Sequence of chain 1.C:
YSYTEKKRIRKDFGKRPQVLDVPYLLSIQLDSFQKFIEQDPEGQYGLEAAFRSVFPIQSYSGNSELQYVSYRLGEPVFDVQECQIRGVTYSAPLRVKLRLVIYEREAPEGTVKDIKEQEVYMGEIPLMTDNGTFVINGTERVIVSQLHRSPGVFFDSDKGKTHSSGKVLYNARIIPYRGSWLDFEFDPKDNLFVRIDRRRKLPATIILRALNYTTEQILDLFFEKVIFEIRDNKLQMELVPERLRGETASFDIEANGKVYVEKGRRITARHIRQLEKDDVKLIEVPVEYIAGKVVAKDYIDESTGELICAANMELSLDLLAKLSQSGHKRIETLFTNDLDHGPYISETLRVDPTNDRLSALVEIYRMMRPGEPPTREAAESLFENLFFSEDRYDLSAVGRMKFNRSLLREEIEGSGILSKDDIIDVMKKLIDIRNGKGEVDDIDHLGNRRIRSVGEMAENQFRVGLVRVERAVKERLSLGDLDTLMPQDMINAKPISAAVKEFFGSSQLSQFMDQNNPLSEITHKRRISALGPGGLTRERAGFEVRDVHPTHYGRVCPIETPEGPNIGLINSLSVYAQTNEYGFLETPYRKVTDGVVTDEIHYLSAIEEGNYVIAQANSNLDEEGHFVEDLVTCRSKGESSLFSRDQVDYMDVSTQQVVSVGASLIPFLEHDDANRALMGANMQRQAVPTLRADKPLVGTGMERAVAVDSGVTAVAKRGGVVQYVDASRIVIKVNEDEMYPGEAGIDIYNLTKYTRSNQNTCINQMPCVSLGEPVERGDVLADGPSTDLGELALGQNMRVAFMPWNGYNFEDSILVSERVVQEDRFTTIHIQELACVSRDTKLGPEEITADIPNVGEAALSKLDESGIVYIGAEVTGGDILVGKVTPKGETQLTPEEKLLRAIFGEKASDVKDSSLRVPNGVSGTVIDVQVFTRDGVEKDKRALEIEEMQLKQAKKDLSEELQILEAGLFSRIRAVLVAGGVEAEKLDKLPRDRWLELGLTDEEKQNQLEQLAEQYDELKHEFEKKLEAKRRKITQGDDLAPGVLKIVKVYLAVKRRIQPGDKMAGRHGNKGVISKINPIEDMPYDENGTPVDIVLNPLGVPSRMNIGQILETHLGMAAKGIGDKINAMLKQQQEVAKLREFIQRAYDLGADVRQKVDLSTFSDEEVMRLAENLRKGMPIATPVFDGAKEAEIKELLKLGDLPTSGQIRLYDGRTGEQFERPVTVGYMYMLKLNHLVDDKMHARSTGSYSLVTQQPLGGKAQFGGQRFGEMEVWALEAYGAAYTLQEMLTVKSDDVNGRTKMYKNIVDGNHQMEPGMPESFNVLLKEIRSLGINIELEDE

A small-molecule ligand and the protein it binds are described below.
Small molecule (SMILES): CO[C@H]1/C=C/O[C@@]2(C)Oc3c(C)c(O)c4c(c3C2=O)C2=Nc3c(OCc5ccc(CN6CCOCC6)cc5)cc(N5CCN(CC(C)C)CC5)cc3OC2C(NC(=O)/C(C)=C\C=C\[C@H](C)[C@H](O)[C@@H](C)[C@@H](O)[C@@H](C)[C@H](OC(C)=O)[C@@H]1C)C4=O

Binding-site contacts:
Ligand atom O19 contacts residue HIS526 of chain 1.C at 3.1 Å (h-bond).
Ligand atom O41 contacts residue GLN513 of chain 1.C at 3.5 Å (h-bond).
Ligand atom C01 contacts residue SER531 of chain 1.C at 3.9 Å.
Ligand atom C81 contacts residue ILE572 of chain 1.C at 3.7 Å (hydrophobic).
Ligand atom C27 contacts residue ARG529 of chain 1.C at 3.5 Å.
Ligand atom O34 contacts residue PHE514 of chain 1.C at 3.5 Å (h-bond).
Ligand atom O04 contacts residue GLN510 of chain 1.C at 3.6 Å.
Ligand atom O08 contacts residue GLN510 of chain 1.C at 3.6 Å.
Ligand atom O26 contacts residue ARG529 of chain 1.C at 3.1 Å (salt-bridge).
Ligand atom C35 contacts residue GLN513 of chain 1.C at 3.5 Å.
Ligand atom C27 contacts residue ARG687 of chain 1.C at 3.3 Å.
Ligand atom C01 contacts residue GLN510 of chain 1.C at 3.7 Å.
Ligand atom C24 contacts residue ARG687 of chain 1.C at 3.8 Å.
Ligand atom C01 contacts residue LEU533 of chain 1.C at 3.5 Å (hydrophobic).
Ligand atom C38 contacts residue ARG540 of chain 1.C at 3.7 Å.
Ligand atom C78 contacts residue ASN568 of chain 1.C at 3.9 Å.
Ligand atom C23 contacts residue ARG687 of chain 1.C at 3.3 Å.
Ligand atom C29 contacts residue PHE514 of chain 1.C at 3.2 Å (hydrophobic).
Ligand atom O16 contacts residue HIS526 of chain 1.C at 4.0 Å.
Ligand atom C02 contacts residue LEU533 of chain 1.C at 3.9 Å (hydrophobic).
Ligand atom O36 contacts residue GLN513 of chain 1.C at 3.7 Å.
Ligand atom C33 contacts residue PHE514 of chain 1.C at 3.6 Å (hydrophobic).
Ligand atom C01 contacts residue GLY534 of chain 1.C at 3.5 Å.
Ligand atom C02 contacts residue GLN510 of chain 1.C at 4.0 Å.
Ligand atom C38 contacts residue GLN510 of chain 1.C at 3.8 Å.
Ligand atom O16 contacts residue PHE514 of chain 1.C at 2.9 Å (h-bond).
Ligand atom C40 contacts residue GLN513 of chain 1.C at 3.5 Å.
Ligand atom C15 contacts residue PHE514 of chain 1.C at 3.8 Å (hydrophobic).
Ligand atom C24 contacts residue ARG529 of chain 1.C at 3.5 Å.
Ligand atom C05 contacts residue ARG540 of chain 1.C at 4.0 Å.
Ligand atom C23 contacts residue ARG529 of chain 1.C at 3.7 Å.
Ligand atom C25 contacts residue ARG529 of chain 1.C at 3.7 Å.
Ligand atom C37 contacts residue SER509 of chain 1.C at 3.6 Å.
Ligand atom O41 contacts residue SER531 of chain 1.C at 2.5 Å (h-bond).
Ligand atom O39 contacts residue ARG540 of chain 1.C at 3.2 Å (salt-bridge).
Ligand atom C37 contacts residue SER512 of chain 1.C at 3.8 Å.
Ligand atom O82 contacts residue ILE572 of chain 1.C at 3.0 Å.
Ligand atom C40 contacts residue SER531 of chain 1.C at 3.7 Å.
Ligand atom O16 contacts residue GLN513 of chain 1.C at 3.6 Å.
Ligand atom C06 contacts residue ARG540 of chain 1.C at 3.5 Å.